Sequence of chain 1.A:
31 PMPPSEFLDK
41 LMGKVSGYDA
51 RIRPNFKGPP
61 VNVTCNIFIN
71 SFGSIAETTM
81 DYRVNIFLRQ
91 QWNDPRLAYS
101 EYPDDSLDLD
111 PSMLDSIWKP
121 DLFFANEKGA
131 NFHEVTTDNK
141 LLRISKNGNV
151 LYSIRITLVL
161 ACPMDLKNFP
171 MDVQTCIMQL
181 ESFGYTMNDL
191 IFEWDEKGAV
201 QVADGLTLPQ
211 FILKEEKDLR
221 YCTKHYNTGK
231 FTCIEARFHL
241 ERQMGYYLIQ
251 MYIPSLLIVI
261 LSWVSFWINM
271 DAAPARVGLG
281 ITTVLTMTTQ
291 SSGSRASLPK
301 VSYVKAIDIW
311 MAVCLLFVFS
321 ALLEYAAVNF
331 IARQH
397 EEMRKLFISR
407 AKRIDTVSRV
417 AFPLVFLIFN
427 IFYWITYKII

Binding-site contacts:
Ligand atom C3 contacts residue ASN62 of chain 1.A at 3.8 Å.
Ligand atom C8 contacts residue ASN55 of chain 1.A at 3.4 Å.
Ligand atom N2 contacts residue ASN62 of chain 1.A at 2.9 Å (h-bond).
Ligand atom O3 contacts residue PRO59 of chain 1.A at 3.8 Å.
Ligand atom O7 contacts residue ASN62 of chain 1.A at 3.1 Å (h-bond).
Ligand atom C2 contacts residue PRO60 of chain 1.A at 4.0 Å (hydrophobic).
Ligand atom C7 contacts residue ASN62 of chain 1.A at 3.2 Å.
Ligand atom N2 contacts residue PRO60 of chain 1.A at 3.1 Å (h-bond).
Ligand atom C5 contacts residue ASN62 of chain 1.A at 3.6 Å.
Ligand atom C8 contacts residue PRO59 of chain 1.A at 4.0 Å (hydrophobic).
Ligand atom O5 contacts residue ASN62 of chain 1.A at 2.3 Å (h-bond).
Ligand atom C3 contacts residue PRO59 of chain 1.A at 4.2 Å (hydrophobic).
Ligand atom O7 contacts residue PRO60 of chain 1.A at 4.4 Å.
Ligand atom C4 contacts residue ASN62 of chain 1.A at 4.2 Å.
Ligand atom C8 contacts residue PRO60 of chain 1.A at 3.3 Å (hydrophobic).
Ligand atom C1 contacts residue PRO60 of chain 1.A at 3.8 Å (hydrophobic).
Ligand atom C2 contacts residue ASN62 of chain 1.A at 2.5 Å.
Ligand atom N2 contacts residue PRO59 of chain 1.A at 3.8 Å.
Ligand atom C7 contacts residue PRO60 of chain 1.A at 3.4 Å (hydrophobic).
Ligand atom C8 contacts residue ASN62 of chain 1.A at 4.4 Å.
Ligand atom C1 contacts residue ASN62 of chain 1.A at 1.4 Å.
Ligand atom C7 contacts residue PRO59 of chain 1.A at 4.4 Å (hydrophobic).

This small molecule binds to this protein.
Small molecule (SMILES): CC(=O)N[C@H]1[C@H](O[C@H]2[C@H](O)[C@@H](NC(C)=O)CO[C@@H]2CO)O[C@H](CO)[C@@H](O)[C@@H]1O